Sequence of chain 1.C:
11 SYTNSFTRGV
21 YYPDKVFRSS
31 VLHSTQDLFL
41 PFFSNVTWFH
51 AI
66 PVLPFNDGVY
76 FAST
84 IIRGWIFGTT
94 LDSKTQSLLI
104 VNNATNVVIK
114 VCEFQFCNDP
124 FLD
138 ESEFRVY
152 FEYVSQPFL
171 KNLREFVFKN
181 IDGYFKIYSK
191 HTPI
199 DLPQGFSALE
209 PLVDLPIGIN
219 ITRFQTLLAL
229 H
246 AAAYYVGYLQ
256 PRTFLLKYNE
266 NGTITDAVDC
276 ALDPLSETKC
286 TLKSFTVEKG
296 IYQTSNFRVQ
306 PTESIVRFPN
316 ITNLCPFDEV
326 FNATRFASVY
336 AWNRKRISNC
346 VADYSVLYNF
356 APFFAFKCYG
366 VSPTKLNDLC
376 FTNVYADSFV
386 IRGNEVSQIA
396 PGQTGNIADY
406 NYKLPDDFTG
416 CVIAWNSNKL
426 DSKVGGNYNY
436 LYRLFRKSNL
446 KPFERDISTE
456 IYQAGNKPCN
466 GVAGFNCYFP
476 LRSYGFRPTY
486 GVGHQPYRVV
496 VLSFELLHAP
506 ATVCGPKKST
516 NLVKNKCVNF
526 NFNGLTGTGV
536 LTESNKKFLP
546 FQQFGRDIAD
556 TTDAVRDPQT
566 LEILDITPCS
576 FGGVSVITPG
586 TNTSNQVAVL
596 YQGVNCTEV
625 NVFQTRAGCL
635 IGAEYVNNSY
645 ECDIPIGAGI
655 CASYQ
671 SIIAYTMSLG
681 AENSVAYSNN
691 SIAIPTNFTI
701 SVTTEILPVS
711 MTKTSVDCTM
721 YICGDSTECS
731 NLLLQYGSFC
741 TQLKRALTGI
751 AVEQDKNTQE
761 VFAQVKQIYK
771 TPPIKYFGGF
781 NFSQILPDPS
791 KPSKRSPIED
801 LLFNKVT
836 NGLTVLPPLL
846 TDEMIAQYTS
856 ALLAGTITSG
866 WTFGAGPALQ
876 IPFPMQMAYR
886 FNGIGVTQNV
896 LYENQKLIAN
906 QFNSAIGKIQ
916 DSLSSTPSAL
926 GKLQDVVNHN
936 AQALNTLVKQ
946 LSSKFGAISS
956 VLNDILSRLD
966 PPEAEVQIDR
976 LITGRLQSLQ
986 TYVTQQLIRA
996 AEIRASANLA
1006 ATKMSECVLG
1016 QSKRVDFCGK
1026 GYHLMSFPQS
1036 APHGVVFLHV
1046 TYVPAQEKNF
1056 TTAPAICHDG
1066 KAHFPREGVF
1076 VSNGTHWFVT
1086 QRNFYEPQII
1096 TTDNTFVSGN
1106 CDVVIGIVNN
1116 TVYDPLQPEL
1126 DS

This protein binds this small molecule.
Small molecule (SMILES): CC(=O)N[C@@H]1[C@@H](O)[C@H](O)[C@@H](CO)O[C@H]1O

Binding-site contacts:
Ligand atom C2 contacts residue ASN781 of chain 1.C at 2.5 Å.
Ligand atom C4 contacts residue ASN781 of chain 1.C at 4.2 Å.
Ligand atom C1 contacts residue ASN781 of chain 1.C at 1.4 Å.
Ligand atom N2 contacts residue ASN781 of chain 1.C at 2.8 Å (h-bond).
Ligand atom C5 contacts residue ASN781 of chain 1.C at 3.7 Å.
Ligand atom O5 contacts residue ASN781 of chain 1.C at 2.3 Å (h-bond).
Ligand atom C8 contacts residue ASN781 of chain 1.C at 3.6 Å.
Ligand atom C7 contacts residue ASN781 of chain 1.C at 3.2 Å.
Ligand atom C3 contacts residue ASN781 of chain 1.C at 3.8 Å.
Ligand atom O7 contacts residue ASN781 of chain 1.C at 3.7 Å.